Sequence of chain 1.A:
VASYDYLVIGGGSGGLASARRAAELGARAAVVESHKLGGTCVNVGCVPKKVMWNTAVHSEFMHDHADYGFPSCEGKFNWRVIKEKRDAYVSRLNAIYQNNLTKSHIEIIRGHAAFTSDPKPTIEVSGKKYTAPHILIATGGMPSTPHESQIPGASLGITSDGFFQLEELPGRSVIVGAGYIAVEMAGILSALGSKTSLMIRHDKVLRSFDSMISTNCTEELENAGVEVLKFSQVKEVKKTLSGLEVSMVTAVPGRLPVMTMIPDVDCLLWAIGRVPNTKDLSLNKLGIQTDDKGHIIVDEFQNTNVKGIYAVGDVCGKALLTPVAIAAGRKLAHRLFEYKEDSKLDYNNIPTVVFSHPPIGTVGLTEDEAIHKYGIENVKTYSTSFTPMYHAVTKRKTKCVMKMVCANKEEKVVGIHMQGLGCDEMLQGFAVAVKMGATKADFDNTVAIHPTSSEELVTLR

Binding-site contacts:
Ligand atom C4 contacts residue 3J81 of chain 1.K at 0.3 Å.
Ligand atom C11 contacts residue VAL74 of chain 1.A at 3.6 Å (hydrophobic).
Ligand atom O19 contacts residue PHE78 of chain 1.A at 3.5 Å.
Ligand atom C11 contacts residue 3J81 of chain 1.K at 0.2 Å.
Ligand atom C15 contacts residue 3J81 of chain 1.K at 0.4 Å.
Ligand atom O19 contacts residue HIS75 of chain 1.B at 3.0 Å (h-bond).
Ligand atom N8 contacts residue 3J81 of chain 1.K at 0.3 Å (h-bond).
Ligand atom C13 contacts residue 3J81 of chain 1.K at 0.3 Å.
Ligand atom C10 contacts residue PHE78 of chain 1.B at 3.5 Å (hydrophobic).
Ligand atom C2 contacts residue 3J81 of chain 1.K at 0.2 Å.
Ligand atom C13 contacts residue VAL74 of chain 1.A at 3.4 Å (hydrophobic).
Ligand atom C4 contacts residue PHE78 of chain 1.B at 3.4 Å (hydrophobic).
Ligand atom N8 contacts residue PHE78 of chain 1.A at 3.1 Å.
Ligand atom C1 contacts residue 3J81 of chain 1.K at 0.3 Å.
Ligand atom C4 contacts residue PHE78 of chain 1.A at 3.3 Å (hydrophobic).
Ligand atom C3 contacts residue PHE78 of chain 1.B at 3.5 Å (hydrophobic).
Ligand atom C6 contacts residue HIS75 of chain 1.B at 3.7 Å.
Ligand atom C9 contacts residue 3J81 of chain 1.K at 0.3 Å.
Ligand atom C5 contacts residue 3J81 of chain 1.K at 0.4 Å.
Ligand atom C2 contacts residue PHE78 of chain 1.A at 3.7 Å (hydrophobic).
Ligand atom C10 contacts residue 3J81 of chain 1.K at 0.2 Å.
Ligand atom C6 contacts residue 3J81 of chain 1.K at 0.4 Å.
Ligand atom C1 contacts residue VAL74 of chain 1.B at 3.4 Å (hydrophobic).
Ligand atom C14 contacts residue 3J81 of chain 1.K at 0.4 Å.
Ligand atom C14 contacts residue VAL74 of chain 1.A at 3.4 Å (hydrophobic).
Ligand atom C9 contacts residue PHE78 of chain 1.A at 3.3 Å (hydrophobic).
Ligand atom C16 contacts residue 3J81 of chain 1.K at 0.1 Å.
Ligand atom N7 contacts residue PHE78 of chain 1.A at 3.4 Å.
Ligand atom C3 contacts residue 3J81 of chain 1.K at 0.1 Å.
Ligand atom N8 contacts residue PHE78 of chain 1.B at 3.3 Å.
Ligand atom C15 contacts residue VAL74 of chain 1.A at 3.7 Å (hydrophobic).
Ligand atom C6 contacts residue VAL74 of chain 1.B at 3.6 Å (hydrophobic).
Ligand atom C2 contacts residue VAL74 of chain 1.B at 3.6 Å (hydrophobic).
Ligand atom C3 contacts residue PHE78 of chain 1.A at 3.3 Å (hydrophobic).
Ligand atom N7 contacts residue 3J81 of chain 1.K at 0.1 Å (h-bond).
Ligand atom C10 contacts residue PHE78 of chain 1.A at 3.5 Å (hydrophobic).
Ligand atom C5 contacts residue PHE78 of chain 1.A at 3.5 Å (hydrophobic).
Ligand atom N7 contacts residue PHE78 of chain 1.B at 3.4 Å.
Ligand atom C9 contacts residue PHE78 of chain 1.B at 3.5 Å (hydrophobic).
Ligand atom O19 contacts residue 3J81 of chain 1.K at 1.4 Å.

This small molecule binds to this protein.
Small molecule (SMILES): Cn1c2cccc(=O)c-2nc2ccccc21

Sequence of chain 1.B:
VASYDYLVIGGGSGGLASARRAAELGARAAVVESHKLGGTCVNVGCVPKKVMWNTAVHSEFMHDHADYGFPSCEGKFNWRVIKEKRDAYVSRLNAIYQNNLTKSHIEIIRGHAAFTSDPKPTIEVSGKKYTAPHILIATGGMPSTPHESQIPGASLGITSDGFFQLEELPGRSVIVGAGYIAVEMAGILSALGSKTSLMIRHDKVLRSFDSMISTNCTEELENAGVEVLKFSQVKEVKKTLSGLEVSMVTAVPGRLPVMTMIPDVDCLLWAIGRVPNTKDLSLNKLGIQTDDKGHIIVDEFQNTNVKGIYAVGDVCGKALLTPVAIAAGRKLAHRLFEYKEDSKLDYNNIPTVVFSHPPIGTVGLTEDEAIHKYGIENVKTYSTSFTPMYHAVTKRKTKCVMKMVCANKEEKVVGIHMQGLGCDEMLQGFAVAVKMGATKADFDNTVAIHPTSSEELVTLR